Sequence of chain 1.A:
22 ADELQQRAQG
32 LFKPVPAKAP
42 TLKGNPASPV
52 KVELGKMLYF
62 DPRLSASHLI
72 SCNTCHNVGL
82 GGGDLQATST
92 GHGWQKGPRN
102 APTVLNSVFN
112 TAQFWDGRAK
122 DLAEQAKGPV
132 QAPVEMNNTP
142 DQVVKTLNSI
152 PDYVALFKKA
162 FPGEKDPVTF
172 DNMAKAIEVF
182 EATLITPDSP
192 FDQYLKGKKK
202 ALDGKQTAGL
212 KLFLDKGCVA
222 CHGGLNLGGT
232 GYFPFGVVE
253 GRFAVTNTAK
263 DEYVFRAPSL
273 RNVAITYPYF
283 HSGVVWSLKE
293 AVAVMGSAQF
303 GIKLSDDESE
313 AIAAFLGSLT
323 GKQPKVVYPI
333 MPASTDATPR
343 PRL

The protein below binds the small molecule below.
Small molecule (SMILES): O=C([O-])C(=O)[O-]

Sequence of chain 1.B:
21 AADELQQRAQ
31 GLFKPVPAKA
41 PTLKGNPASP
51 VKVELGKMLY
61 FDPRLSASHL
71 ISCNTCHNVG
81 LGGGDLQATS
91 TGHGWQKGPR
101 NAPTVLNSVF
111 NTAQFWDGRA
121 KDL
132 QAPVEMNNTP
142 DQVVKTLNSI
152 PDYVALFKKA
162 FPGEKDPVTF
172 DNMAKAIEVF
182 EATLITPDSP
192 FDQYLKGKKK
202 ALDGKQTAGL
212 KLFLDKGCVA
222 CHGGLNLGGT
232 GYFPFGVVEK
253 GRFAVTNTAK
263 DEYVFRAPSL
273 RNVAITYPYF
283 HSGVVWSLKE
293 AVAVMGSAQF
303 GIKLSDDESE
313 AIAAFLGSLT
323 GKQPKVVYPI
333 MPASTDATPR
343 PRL

Binding-site contacts:
Ligand atom O3 contacts residue TYR279 of chain 1.A at 3.9 Å.
Ligand atom O2 contacts residue TYR279 of chain 1.A at 4.1 Å.
Ligand atom C1 contacts residue TYR279 of chain 1.A at 4.3 Å (hydrophobic).
Ligand atom O3 contacts residue THR337 of chain 1.B at 4.2 Å.
Ligand atom O2 contacts residue THR337 of chain 1.B at 3.2 Å (h-bond).
Ligand atom O2 contacts residue SER336 of chain 1.B at 3.7 Å.
Ligand atom C1 contacts residue TRP288 of chain 1.A at 3.6 Å (hydrophobic).
Ligand atom C1 contacts residue THR337 of chain 1.B at 4.4 Å.
Ligand atom C1 contacts residue SER336 of chain 1.B at 4.4 Å.
Ligand atom O2 contacts residue ASP338 of chain 1.B at 4.1 Å.
Ligand atom O4 contacts residue ASP338 of chain 1.B at 4.2 Å.
Ligand atom C2 contacts residue ASP338 of chain 1.B at 4.1 Å.
Ligand atom O4 contacts residue THR337 of chain 1.B at 4.0 Å.
Ligand atom O4 contacts residue TRP288 of chain 1.A at 3.6 Å.
Ligand atom C2 contacts residue TYR279 of chain 1.A at 4.4 Å (hydrophobic).
Ligand atom C2 contacts residue TRP288 of chain 1.A at 4.0 Å (hydrophobic).
Ligand atom O1 contacts residue SER289 of chain 1.A at 3.9 Å.
Ligand atom O1 contacts residue TRP288 of chain 1.A at 2.7 Å (h-bond).
Ligand atom C2 contacts residue THR337 of chain 1.B at 3.8 Å.
Ligand atom O1 contacts residue LEU290 of chain 1.A at 4.3 Å.
Ligand atom O3 contacts residue SER336 of chain 1.B at 3.5 Å (h-bond).